This small molecule binds to this protein.
Small molecule (SMILES): CC(=O)N[C@@H]1[C@@H](O)[C@H](O)[C@@H](CO)O[C@H]1O

Binding-site contacts:
Ligand atom C5 contacts residue ASN249 of chain 1.B at 3.7 Å.
Ligand atom O7 contacts residue ASN249 of chain 1.B at 3.7 Å.
Ligand atom C4 contacts residue ASN249 of chain 1.B at 4.2 Å.
Ligand atom C3 contacts residue ASN249 of chain 1.B at 3.9 Å.
Ligand atom C2 contacts residue ASN249 of chain 1.B at 2.6 Å.
Ligand atom C1 contacts residue ASN249 of chain 1.B at 1.4 Å.
Ligand atom O5 contacts residue ASN249 of chain 1.B at 2.3 Å (h-bond).
Ligand atom C7 contacts residue ASN249 of chain 1.B at 3.3 Å.
Ligand atom C8 contacts residue TRP247 of chain 1.B at 3.7 Å (hydrophobic).
Ligand atom C8 contacts residue ASN249 of chain 1.B at 3.7 Å.
Ligand atom N2 contacts residue ASN249 of chain 1.B at 3.0 Å (h-bond).

Sequence of chain 1.B:
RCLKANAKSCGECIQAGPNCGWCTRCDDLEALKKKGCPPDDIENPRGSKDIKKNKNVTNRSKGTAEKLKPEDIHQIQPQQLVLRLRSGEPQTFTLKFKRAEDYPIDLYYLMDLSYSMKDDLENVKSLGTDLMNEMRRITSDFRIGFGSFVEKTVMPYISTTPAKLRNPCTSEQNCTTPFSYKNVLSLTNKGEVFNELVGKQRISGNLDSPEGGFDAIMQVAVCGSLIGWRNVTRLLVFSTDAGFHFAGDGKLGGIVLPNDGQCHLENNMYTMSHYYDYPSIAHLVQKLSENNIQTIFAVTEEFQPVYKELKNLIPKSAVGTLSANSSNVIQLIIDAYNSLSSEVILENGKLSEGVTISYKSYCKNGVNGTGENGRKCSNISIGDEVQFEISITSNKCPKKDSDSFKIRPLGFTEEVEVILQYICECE